Binding-site contacts:
Ligand atom CAA contacts residue MET191 of chain 1.A at 3.8 Å (hydrophobic).
Ligand atom CAO contacts residue SER116 of chain 1.A at 2.9 Å.
Ligand atom CAK contacts residue SER169 of chain 1.A at 3.3 Å.
Ligand atom CAI contacts residue SER169 of chain 1.A at 3.0 Å.
Ligand atom CB contacts residue HIS276 of chain 1.A at 3.7 Å.
Ligand atom CG1 contacts residue LEU296 of chain 1.A at 3.9 Å (hydrophobic).
Ligand atom CA contacts residue SER116 of chain 1.A at 3.9 Å.
Ligand atom CAG contacts residue ILE168 of chain 1.A at 3.6 Å (hydrophobic).
Ligand atom CAA contacts residue CYS112 of chain 1.A at 3.6 Å (hydrophobic).
Ligand atom O contacts residue HIS150 of chain 1.A at 2.8 Å (h-bond).
Ligand atom CAN contacts residue SER116 of chain 1.A at 3.9 Å.
Ligand atom C contacts residue HIS276 of chain 1.A at 3.4 Å.
Ligand atom OAR contacts residue HIS276 of chain 1.A at 3.3 Å.
Ligand atom CG1 contacts residue LEU280 of chain 1.A at 3.9 Å (hydrophobic).
Ligand atom O contacts residue SER116 of chain 1.A at 3.1 Å (h-bond).
Ligand atom C contacts residue TYR300 of chain 1.A at 3.5 Å (hydrophobic).
Ligand atom CAB contacts residue MET191 of chain 1.A at 3.7 Å (hydrophobic).
Ligand atom OXT contacts residue TYR300 of chain 1.A at 2.3 Å (h-bond).
Ligand atom CAL contacts residue ARG115 of chain 1.A at 3.4 Å.
Ligand atom CAF contacts residue CYS112 of chain 1.A at 3.7 Å (hydrophobic).
Ligand atom CAL contacts residue GLU170 of chain 1.A at 3.3 Å.
Ligand atom CAK contacts residue ARG115 of chain 1.A at 3.5 Å.
Ligand atom OXT contacts residue HIS276 of chain 1.A at 2.8 Å (h-bond).
Ligand atom N contacts residue SER116 of chain 1.A at 3.0 Å (h-bond).
Ligand atom CAQ contacts residue SER116 of chain 1.A at 3.4 Å.
Ligand atom O contacts residue LEU296 of chain 1.A at 3.8 Å.
Ligand atom CAB contacts residue CYS112 of chain 1.A at 3.3 Å (hydrophobic).
Ligand atom C contacts residue SER116 of chain 1.A at 3.8 Å.
Ligand atom CAJ contacts residue ARG115 of chain 1.A at 3.4 Å.
Ligand atom CAP contacts residue SER116 of chain 1.A at 3.5 Å.
Ligand atom CAK contacts residue GLU170 of chain 1.A at 3.2 Å.
Ligand atom CAJ contacts residue SER169 of chain 1.A at 3.5 Å.
Ligand atom OXT contacts residue TYR154 of chain 1.A at 3.7 Å.
Ligand atom CAI contacts residue ILE168 of chain 1.A at 3.5 Å (hydrophobic).
Ligand atom CAL contacts residue SER169 of chain 1.A at 3.7 Å.
Ligand atom CA contacts residue HIS276 of chain 1.A at 3.2 Å.
Ligand atom CG2 contacts residue GLN113 of chain 1.A at 3.3 Å.
Ligand atom OAR contacts residue TYR154 of chain 1.A at 3.0 Å (h-bond).
Ligand atom OXT contacts residue HIS150 of chain 1.A at 2.7 Å (h-bond).
Ligand atom C contacts residue HIS150 of chain 1.A at 3.1 Å.

Sequence of chain 1.A:
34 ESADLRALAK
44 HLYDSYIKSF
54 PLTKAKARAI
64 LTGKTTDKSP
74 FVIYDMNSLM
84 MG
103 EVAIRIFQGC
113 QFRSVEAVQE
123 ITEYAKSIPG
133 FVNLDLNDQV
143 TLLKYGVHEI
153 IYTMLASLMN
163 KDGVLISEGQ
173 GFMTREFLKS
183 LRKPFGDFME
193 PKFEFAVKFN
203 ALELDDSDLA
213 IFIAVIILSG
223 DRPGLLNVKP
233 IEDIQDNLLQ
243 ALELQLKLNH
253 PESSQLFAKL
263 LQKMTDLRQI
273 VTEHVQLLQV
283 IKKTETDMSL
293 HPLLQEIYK

A protein and the small-molecule ligand that binds it are described below.
Small molecule (SMILES): CCCCCCCCOc1ccc(C(=O)N[C@H](C(=O)O)C(C)C)cc1